Sequence of chain 1.A:
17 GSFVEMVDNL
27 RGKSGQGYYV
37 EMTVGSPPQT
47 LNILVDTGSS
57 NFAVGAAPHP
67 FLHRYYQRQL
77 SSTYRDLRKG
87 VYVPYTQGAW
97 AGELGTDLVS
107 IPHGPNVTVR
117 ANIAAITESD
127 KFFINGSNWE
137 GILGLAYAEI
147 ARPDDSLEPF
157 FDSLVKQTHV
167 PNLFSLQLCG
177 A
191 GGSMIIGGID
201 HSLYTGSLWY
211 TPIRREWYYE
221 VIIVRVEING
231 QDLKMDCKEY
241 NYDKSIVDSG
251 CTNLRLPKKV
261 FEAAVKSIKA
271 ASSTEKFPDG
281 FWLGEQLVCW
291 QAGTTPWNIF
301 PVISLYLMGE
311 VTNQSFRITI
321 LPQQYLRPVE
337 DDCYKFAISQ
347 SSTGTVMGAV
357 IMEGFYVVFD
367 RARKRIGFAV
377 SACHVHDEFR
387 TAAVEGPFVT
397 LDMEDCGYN

Binding-site contacts:
Ligand atom F14 contacts residue THR252 of chain 1.A at 3.1 Å.
Ligand atom C2 contacts residue PHE128 of chain 1.A at 3.7 Å (hydrophobic).
Ligand atom N6 contacts residue GLN93 of chain 1.A at 3.1 Å (h-bond).
Ligand atom C4 contacts residue GLN93 of chain 1.A at 3.4 Å.
Ligand atom O17 contacts residue GLN93 of chain 1.A at 2.7 Å (h-bond).
Ligand atom C13 contacts residue ILE130 of chain 1.A at 3.7 Å (hydrophobic).
Ligand atom C5 contacts residue GLN93 of chain 1.A at 3.6 Å.
Ligand atom S20 contacts residue CYS251 of chain 1.A at 2.0 Å (h-bond).
Ligand atom C1 contacts residue ILE138 of chain 1.A at 3.8 Å (hydrophobic).
Ligand atom C12 contacts residue THR252 of chain 1.A at 3.3 Å.
Ligand atom N16 contacts residue GLY250 of chain 1.A at 2.9 Å (h-bond).
Ligand atom C11 contacts residue GLN32 of chain 1.A at 3.8 Å.
Ligand atom C19 contacts residue CYS251 of chain 1.A at 3.4 Å (hydrophobic).
Ligand atom N3 contacts residue GLY250 of chain 1.A at 3.9 Å.
Ligand atom C13 contacts residue GLN32 of chain 1.A at 3.9 Å.
Ligand atom C2 contacts residue GLN93 of chain 1.A at 3.5 Å.
Ligand atom C4 contacts residue GLY250 of chain 1.A at 3.5 Å.
Ligand atom C11 contacts residue THR252 of chain 1.A at 3.5 Å.
Ligand atom C12 contacts residue GLY33 of chain 1.A at 3.9 Å.
Ligand atom N6 contacts residue TYR91 of chain 1.A at 3.5 Å.
Ligand atom C18 contacts residue CYS251 of chain 1.A at 3.8 Å (hydrophobic).
Ligand atom O17 contacts residue THR92 of chain 1.A at 3.4 Å (h-bond).
Ligand atom C5 contacts residue GLY250 of chain 1.A at 3.3 Å.
Ligand atom C9 contacts residue GLY250 of chain 1.A at 3.3 Å.
Ligand atom C11 contacts residue GLY33 of chain 1.A at 3.5 Å.
Ligand atom C1 contacts residue TYR91 of chain 1.A at 3.7 Å (hydrophobic).
Ligand atom C1 contacts residue PHE128 of chain 1.A at 3.6 Å (hydrophobic).
Ligand atom C15 contacts residue GLY250 of chain 1.A at 3.5 Å.
Ligand atom C1 contacts residue GLN93 of chain 1.A at 3.6 Å.
Ligand atom C19 contacts residue THR92 of chain 1.A at 4.0 Å.
Ligand atom C10 contacts residue GLY250 of chain 1.A at 3.5 Å.
Ligand atom F14 contacts residue GLY33 of chain 1.A at 3.4 Å.
Ligand atom C10 contacts residue GLY33 of chain 1.A at 3.6 Å.
Ligand atom C12 contacts residue GLN32 of chain 1.A at 3.6 Å.
Ligand atom C12 contacts residue GLY31 of chain 1.A at 3.4 Å.
Ligand atom O17 contacts residue TYR91 of chain 1.A at 3.4 Å.
Ligand atom C9 contacts residue LEU50 of chain 1.A at 3.6 Å (hydrophobic).
Ligand atom C18 contacts residue GLY250 of chain 1.A at 3.9 Å.
Ligand atom C10 contacts residue LEU50 of chain 1.A at 3.9 Å (hydrophobic).
Ligand atom C15 contacts residue GLN93 of chain 1.A at 3.7 Å.

The protein below binds the small molecule below.
Small molecule (SMILES): O=C(NCCS)[C@@H]1CN(Cc2ccc(F)cc2)CCN1